A small-molecule ligand and the protein it binds are described below.
Small molecule (SMILES): CC(C)C[C@H](NC(=O)[C@H](Cc1ccc(C(F)(F)P(=O)(O)O)cc1)NC(=O)[C@H](CCC(=O)O)NC(=O)[C@@H](N)CC(=O)O)C(N)=O

Binding-site contacts:
Ligand atom O2P contacts residue VAL245 of chain 1.B at 3.1 Å (h-bond).
Ligand atom O1P contacts residue ARG242 of chain 1.B at 3.1 Å (salt-bridge).
Ligand atom C contacts residue ASP69 of chain 1.B at 3.6 Å.
Ligand atom O1P contacts residue ALA243 of chain 1.B at 2.9 Å (h-bond).
Ligand atom O3P contacts residue CYS241 of chain 1.B at 3.4 Å (h-bond).
Ligand atom CD1 contacts residue ILE70 of chain 1.B at 3.7 Å (hydrophobic).
Ligand atom P contacts residue GLY246 of chain 1.B at 3.7 Å.
Ligand atom CE1 contacts residue GLN284 of chain 1.B at 3.5 Å.
Ligand atom F2 contacts residue GLN284 of chain 1.B at 3.5 Å.
Ligand atom O2P contacts residue GLY246 of chain 1.B at 2.8 Å (h-bond).
Ligand atom F1 contacts residue ASP194 of chain 1.B at 3.4 Å.
Ligand atom F1 contacts residue GLN195 of chain 1.B at 3.6 Å.
Ligand atom O3P contacts residue GLY246 of chain 1.B at 3.5 Å.
Ligand atom N contacts residue ASP69 of chain 1.B at 3.1 Å (salt-bridge).
Ligand atom O1P contacts residue CYS241 of chain 1.B at 3.3 Å (h-bond).
Ligand atom CE1 contacts residue VAL245 of chain 1.B at 3.5 Å (hydrophobic).
Ligand atom N contacts residue PHE67 of chain 1.B at 3.5 Å.
Ligand atom CZ contacts residue ALA243 of chain 1.B at 3.5 Å (hydrophobic).
Ligand atom CG contacts residue ALA243 of chain 1.B at 3.7 Å (hydrophobic).
Ligand atom OE1 contacts residue ARG68 of chain 1.B at 3.5 Å (salt-bridge).
Ligand atom O contacts residue PHE67 of chain 1.B at 3.7 Å.
Ligand atom CB contacts residue ASP69 of chain 1.B at 3.7 Å.
Ligand atom CA contacts residue PHE67 of chain 1.B at 3.7 Å (hydrophobic).
Ligand atom CE2 contacts residue ALA243 of chain 1.B at 3.7 Å (hydrophobic).
Ligand atom CE1 contacts residue ALA243 of chain 1.B at 3.4 Å (hydrophobic).
Ligand atom O3P contacts residue ARG247 of chain 1.B at 3.0 Å (salt-bridge).
Ligand atom P contacts residue CYS241 of chain 1.B at 3.5 Å.
Ligand atom CB contacts residue PHE67 of chain 1.B at 3.5 Å (hydrophobic).
Ligand atom CD2 contacts residue PHE67 of chain 1.B at 3.7 Å (hydrophobic).
Ligand atom N contacts residue ASP69 of chain 1.B at 3.1 Å (salt-bridge).
Ligand atom CD2 contacts residue GLN284 of chain 1.B at 3.2 Å.
Ligand atom O2P contacts residue ALA243 of chain 1.B at 3.4 Å.
Ligand atom CB contacts residue ILE70 of chain 1.B at 3.6 Å (hydrophobic).
Ligand atom O2P contacts residue CYS241 of chain 1.B at 3.4 Å (h-bond).
Ligand atom O1P contacts residue ARG247 of chain 1.B at 3.2 Å (salt-bridge).
Ligand atom CD1 contacts residue ALA243 of chain 1.B at 3.5 Å (hydrophobic).
Ligand atom CB contacts residue ASP69 of chain 1.B at 3.5 Å.
Ligand atom O2P contacts residue GLY244 of chain 1.B at 3.5 Å (h-bond).
Ligand atom O contacts residue ARG68 of chain 1.B at 3.3 Å.
Ligand atom CA contacts residue ASP69 of chain 1.B at 3.2 Å.

Sequence of chain 1.B:
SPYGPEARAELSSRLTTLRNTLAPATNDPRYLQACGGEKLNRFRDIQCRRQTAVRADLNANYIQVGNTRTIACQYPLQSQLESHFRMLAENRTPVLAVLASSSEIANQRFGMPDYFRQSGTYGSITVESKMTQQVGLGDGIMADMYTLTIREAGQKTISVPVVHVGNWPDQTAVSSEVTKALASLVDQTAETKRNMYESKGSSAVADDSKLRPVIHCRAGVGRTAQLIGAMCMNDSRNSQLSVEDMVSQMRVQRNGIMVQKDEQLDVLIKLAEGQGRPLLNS